Sequence of chain 1.A:
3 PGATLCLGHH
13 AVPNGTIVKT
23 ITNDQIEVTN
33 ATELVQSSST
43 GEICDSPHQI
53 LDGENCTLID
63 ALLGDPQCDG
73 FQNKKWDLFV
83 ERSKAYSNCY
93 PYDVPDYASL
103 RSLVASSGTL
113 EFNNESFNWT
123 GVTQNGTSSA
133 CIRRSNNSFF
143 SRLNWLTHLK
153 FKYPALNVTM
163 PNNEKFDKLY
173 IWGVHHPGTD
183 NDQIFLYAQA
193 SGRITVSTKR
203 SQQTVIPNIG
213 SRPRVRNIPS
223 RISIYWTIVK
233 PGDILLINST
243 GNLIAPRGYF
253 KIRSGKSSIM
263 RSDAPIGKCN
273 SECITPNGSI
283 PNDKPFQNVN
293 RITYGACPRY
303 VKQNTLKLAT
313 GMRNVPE

Sequence of chain 1.B:
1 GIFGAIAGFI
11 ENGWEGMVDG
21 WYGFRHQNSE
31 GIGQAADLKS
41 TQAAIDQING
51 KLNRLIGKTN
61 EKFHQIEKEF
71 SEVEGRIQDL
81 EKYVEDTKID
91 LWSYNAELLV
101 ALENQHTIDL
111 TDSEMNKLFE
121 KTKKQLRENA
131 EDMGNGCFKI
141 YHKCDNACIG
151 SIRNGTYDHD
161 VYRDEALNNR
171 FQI

Binding-site contacts:
Ligand atom O4 contacts residue ASP285 of chain 1.A at 3.8 Å.
Ligand atom C3 contacts residue ASN32 of chain 1.A at 3.8 Å.
Ligand atom C7 contacts residue THR34 of chain 1.A at 4.3 Å.
Ligand atom O4 contacts residue ILE56 of chain 1.B at 3.9 Å.
Ligand atom C8 contacts residue ILE56 of chain 1.B at 4.4 Å (hydrophobic).
Ligand atom C5 contacts residue ASP285 of chain 1.A at 4.5 Å.
Ligand atom C4 contacts residue ASP285 of chain 1.A at 3.8 Å.
Ligand atom C4 contacts residue ASN32 of chain 1.A at 4.2 Å.
Ligand atom O6 contacts residue LEU52 of chain 1.B at 3.5 Å.
Ligand atom O7 contacts residue THR34 of chain 1.A at 4.1 Å.
Ligand atom O6 contacts residue ASP285 of chain 1.A at 4.4 Å.
Ligand atom C6 contacts residue ILE56 of chain 1.B at 4.0 Å (hydrophobic).
Ligand atom C7 contacts residue ASN32 of chain 1.A at 3.4 Å.
Ligand atom C6 contacts residue ASP285 of chain 1.A at 3.9 Å.
Ligand atom C1 contacts residue THR312 of chain 1.A at 3.7 Å.
Ligand atom C6 contacts residue THR312 of chain 1.A at 4.0 Å.
Ligand atom C6 contacts residue LEU52 of chain 1.B at 3.9 Å (hydrophobic).
Ligand atom O5 contacts residue THR312 of chain 1.A at 3.0 Å (h-bond).
Ligand atom O5 contacts residue ASN32 of chain 1.A at 2.3 Å (h-bond).
Ligand atom O3 contacts residue ASP285 of chain 1.A at 4.1 Å.
Ligand atom C5 contacts residue THR312 of chain 1.A at 4.2 Å.
Ligand atom C8 contacts residue ASN32 of chain 1.A at 4.5 Å.
Ligand atom C1 contacts residue ASN32 of chain 1.A at 1.4 Å.
Ligand atom O6 contacts residue THR312 of chain 1.A at 4.2 Å.
Ligand atom C2 contacts residue ASN32 of chain 1.A at 2.5 Å.
Ligand atom O7 contacts residue ASN32 of chain 1.A at 3.6 Å.
Ligand atom N2 contacts residue ASN32 of chain 1.A at 2.9 Å (h-bond).
Ligand atom C5 contacts residue ASN32 of chain 1.A at 3.6 Å.
Ligand atom C8 contacts residue THR34 of chain 1.A at 3.8 Å.

This small molecule binds to this protein.
Small molecule (SMILES): CC(=O)N[C@H]1[C@H](O[C@H]2[C@H](O)[C@@H](NC(C)=O)CO[C@@H]2CO)O[C@H](CO)[C@@H](O[C@@H]2O[C@H](CO[C@H]3O[C@H](CO)[C@@H](O)[C@H](O)[C@@H]3O)[C@@H](O)[C@H](O[C@H]3O[C@H](CO)[C@@H](O)[C@H](O)[C@@H]3O)[C@@H]2O)[C@@H]1O